Binding-site contacts:
Ligand atom CG contacts residue HIS124 of chain 1.A at 3.9 Å.
Ligand atom CZ contacts residue GLU101 of chain 1.A at 4.4 Å.
Ligand atom CZ contacts residue HIS124 of chain 1.A at 3.9 Å.
Ligand atom CZ contacts residue ARG105 of chain 1.A at 3.7 Å.
Ligand atom C contacts residue HIS124 of chain 1.A at 4.4 Å.
Ligand atom CZ contacts residue MET23 of chain 1.A at 4.2 Å (hydrophobic).
Ligand atom CA contacts residue ARG123 of chain 1.A at 4.5 Å.
Ligand atom CE2 contacts residue ARG105 of chain 1.A at 3.6 Å.
Ligand atom CD2 contacts residue ARG105 of chain 1.A at 3.8 Å.
Ligand atom CB contacts residue ARG105 of chain 1.A at 3.9 Å.
Ligand atom N contacts residue HIS124 of chain 1.A at 3.6 Å.
Ligand atom CD2 contacts residue HIS124 of chain 1.A at 3.9 Å.
Ligand atom CD1 contacts residue ARG105 of chain 1.A at 3.7 Å.
Ligand atom CE1 contacts residue GLU101 of chain 1.A at 4.0 Å.
Ligand atom C contacts residue ARG123 of chain 1.A at 3.6 Å.
Ligand atom CE1 contacts residue MET23 of chain 1.A at 4.3 Å (hydrophobic).
Ligand atom CG contacts residue ARG105 of chain 1.A at 4.0 Å.
Ligand atom OXT contacts residue ARG123 of chain 1.A at 4.1 Å.
Ligand atom CE1 contacts residue HIS124 of chain 1.A at 3.6 Å.
Ligand atom CD2 contacts residue TYR108 of chain 1.A at 3.8 Å (hydrophobic).
Ligand atom CE2 contacts residue ILE26 of chain 1.A at 4.3 Å (hydrophobic).
Ligand atom O contacts residue HIS124 of chain 1.A at 3.6 Å.
Ligand atom C contacts residue TYR108 of chain 1.A at 4.2 Å (hydrophobic).
Ligand atom CE2 contacts residue SER104 of chain 1.A at 3.9 Å.
Ligand atom CA contacts residue HIS124 of chain 1.A at 4.3 Å.
Ligand atom O contacts residue TYR108 of chain 1.A at 3.5 Å (h-bond).
Ligand atom CE1 contacts residue SER104 of chain 1.A at 4.3 Å.
Ligand atom CE2 contacts residue HIS124 of chain 1.A at 3.9 Å.
Ligand atom O contacts residue ARG123 of chain 1.A at 2.8 Å (salt-bridge).
Ligand atom CD1 contacts residue HIS124 of chain 1.A at 3.8 Å.
Ligand atom OXT contacts residue TYR108 of chain 1.A at 4.1 Å.
Ligand atom CE1 contacts residue ARG105 of chain 1.A at 3.9 Å.
Ligand atom CE2 contacts residue TYR108 of chain 1.A at 3.9 Å (hydrophobic).
Ligand atom N contacts residue ARG123 of chain 1.A at 4.1 Å.
Ligand atom CZ contacts residue SER104 of chain 1.A at 3.2 Å.

Sequence of chain 1.A:
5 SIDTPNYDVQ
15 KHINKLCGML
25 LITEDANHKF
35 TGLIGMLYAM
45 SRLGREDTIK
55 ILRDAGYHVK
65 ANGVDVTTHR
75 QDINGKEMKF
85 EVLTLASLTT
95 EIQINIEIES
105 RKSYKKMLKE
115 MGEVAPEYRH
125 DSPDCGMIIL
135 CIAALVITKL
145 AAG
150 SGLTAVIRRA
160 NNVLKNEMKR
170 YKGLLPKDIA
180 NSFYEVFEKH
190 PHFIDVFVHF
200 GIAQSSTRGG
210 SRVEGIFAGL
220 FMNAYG

A protein and the small-molecule ligand that binds it are described below.
Small molecule (SMILES): N[C@@H](Cc1ccccc1)C(=O)O